A small-molecule ligand and the protein it binds are described below.
Small molecule (SMILES): CC(=O)N[C@@H]1[C@@H](O)[C@H](O)[C@@H](CO)O[C@H]1O

Sequence of chain 1.C:
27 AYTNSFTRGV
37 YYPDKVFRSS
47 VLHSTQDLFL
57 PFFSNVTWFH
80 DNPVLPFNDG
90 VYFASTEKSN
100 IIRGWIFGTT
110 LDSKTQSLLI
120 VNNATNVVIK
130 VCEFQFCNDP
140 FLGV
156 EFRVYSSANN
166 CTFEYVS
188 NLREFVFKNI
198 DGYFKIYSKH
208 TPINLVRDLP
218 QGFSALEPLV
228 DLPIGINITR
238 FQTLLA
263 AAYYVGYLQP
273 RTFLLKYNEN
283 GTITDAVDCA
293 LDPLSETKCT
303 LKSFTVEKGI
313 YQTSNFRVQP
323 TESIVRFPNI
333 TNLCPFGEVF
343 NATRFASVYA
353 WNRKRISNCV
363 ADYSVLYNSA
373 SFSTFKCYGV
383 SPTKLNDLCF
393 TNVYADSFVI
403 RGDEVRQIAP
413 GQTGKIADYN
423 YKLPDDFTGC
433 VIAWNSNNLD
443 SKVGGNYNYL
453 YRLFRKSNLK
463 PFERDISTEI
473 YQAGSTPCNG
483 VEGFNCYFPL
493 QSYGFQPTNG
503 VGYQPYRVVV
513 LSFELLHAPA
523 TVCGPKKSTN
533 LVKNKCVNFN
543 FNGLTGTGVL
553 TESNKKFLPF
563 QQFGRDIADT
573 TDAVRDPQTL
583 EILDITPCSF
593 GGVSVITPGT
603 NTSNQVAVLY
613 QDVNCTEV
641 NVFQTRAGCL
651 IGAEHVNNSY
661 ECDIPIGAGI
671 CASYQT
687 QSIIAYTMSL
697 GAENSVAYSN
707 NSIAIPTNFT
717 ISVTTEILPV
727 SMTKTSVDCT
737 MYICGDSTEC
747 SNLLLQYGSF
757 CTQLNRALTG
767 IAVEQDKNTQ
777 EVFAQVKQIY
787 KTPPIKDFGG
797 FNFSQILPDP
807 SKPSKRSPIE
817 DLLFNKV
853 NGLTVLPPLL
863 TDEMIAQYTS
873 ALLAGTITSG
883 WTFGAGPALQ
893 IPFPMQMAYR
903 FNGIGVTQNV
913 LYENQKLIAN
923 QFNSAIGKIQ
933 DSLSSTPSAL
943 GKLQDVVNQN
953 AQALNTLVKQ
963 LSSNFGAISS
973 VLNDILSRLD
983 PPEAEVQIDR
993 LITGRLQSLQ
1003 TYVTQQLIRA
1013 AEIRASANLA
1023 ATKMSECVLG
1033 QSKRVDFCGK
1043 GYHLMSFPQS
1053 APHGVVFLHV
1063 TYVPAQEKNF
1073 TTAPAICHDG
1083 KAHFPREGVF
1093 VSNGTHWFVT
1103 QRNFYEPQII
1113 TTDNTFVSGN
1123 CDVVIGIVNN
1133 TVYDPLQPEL

Sequence of chain 1.A:
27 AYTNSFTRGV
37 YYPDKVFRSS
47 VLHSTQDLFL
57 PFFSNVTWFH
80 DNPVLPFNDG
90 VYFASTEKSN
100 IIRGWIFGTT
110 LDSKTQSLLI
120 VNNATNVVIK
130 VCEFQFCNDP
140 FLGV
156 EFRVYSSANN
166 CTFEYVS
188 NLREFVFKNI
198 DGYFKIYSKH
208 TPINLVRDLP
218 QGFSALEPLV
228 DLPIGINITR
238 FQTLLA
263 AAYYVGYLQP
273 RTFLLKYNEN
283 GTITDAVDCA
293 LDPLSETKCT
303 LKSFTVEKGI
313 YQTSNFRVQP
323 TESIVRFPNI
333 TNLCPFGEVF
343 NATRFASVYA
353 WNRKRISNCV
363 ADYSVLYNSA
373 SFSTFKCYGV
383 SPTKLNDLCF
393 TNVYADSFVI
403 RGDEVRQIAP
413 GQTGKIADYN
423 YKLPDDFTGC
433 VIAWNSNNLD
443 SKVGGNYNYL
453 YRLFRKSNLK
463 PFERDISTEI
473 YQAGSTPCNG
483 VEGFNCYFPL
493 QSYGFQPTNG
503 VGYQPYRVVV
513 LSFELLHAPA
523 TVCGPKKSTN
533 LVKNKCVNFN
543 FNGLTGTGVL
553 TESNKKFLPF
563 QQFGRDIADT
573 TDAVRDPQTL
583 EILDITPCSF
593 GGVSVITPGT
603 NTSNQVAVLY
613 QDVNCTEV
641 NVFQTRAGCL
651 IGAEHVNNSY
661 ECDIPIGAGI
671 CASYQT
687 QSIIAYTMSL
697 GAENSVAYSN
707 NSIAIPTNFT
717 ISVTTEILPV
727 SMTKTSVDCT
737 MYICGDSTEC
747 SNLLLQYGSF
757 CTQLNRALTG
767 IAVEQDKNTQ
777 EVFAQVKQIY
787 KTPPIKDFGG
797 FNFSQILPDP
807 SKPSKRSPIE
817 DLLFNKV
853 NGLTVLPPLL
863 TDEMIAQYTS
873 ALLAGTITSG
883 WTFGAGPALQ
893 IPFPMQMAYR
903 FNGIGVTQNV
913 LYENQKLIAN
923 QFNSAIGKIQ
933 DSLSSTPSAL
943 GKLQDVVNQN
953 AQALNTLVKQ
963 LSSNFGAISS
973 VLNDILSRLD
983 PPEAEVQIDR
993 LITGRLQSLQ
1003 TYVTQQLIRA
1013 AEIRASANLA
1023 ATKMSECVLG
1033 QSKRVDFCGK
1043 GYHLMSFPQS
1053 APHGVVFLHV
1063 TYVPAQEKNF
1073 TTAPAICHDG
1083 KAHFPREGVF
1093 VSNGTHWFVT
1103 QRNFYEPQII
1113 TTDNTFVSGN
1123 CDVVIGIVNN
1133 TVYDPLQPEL

Binding-site contacts:
Ligand atom C2 contacts residue GLU132 of chain 1.A at 4.0 Å.
Ligand atom O5 contacts residue GLU132 of chain 1.A at 4.5 Å.
Ligand atom C3 contacts residue ASN165 of chain 1.A at 3.8 Å.
Ligand atom C4 contacts residue ASN165 of chain 1.A at 4.3 Å.
Ligand atom C6 contacts residue ASN165 of chain 1.A at 4.3 Å.
Ligand atom C1 contacts residue ASN165 of chain 1.A at 1.5 Å.
Ligand atom C2 contacts residue ASN165 of chain 1.A at 2.5 Å.
Ligand atom N2 contacts residue GLU132 of chain 1.A at 4.4 Å.
Ligand atom C7 contacts residue ASN165 of chain 1.A at 4.1 Å.
Ligand atom C1 contacts residue GLU132 of chain 1.A at 4.2 Å.
Ligand atom O5 contacts residue ASN165 of chain 1.A at 2.4 Å (h-bond).
Ligand atom N2 contacts residue ASN165 of chain 1.A at 2.9 Å (h-bond).
Ligand atom O6 contacts residue LEU518 of chain 1.C at 4.1 Å.
Ligand atom C5 contacts residue ASN165 of chain 1.A at 3.7 Å.